Binding-site contacts:
Ligand atom O3 contacts residue GLN263 of chain 1.A at 4.0 Å.
Ligand atom C8 contacts residue ASN265 of chain 1.A at 4.2 Å.
Ligand atom O7 contacts residue ASN265 of chain 1.A at 3.5 Å (h-bond).
Ligand atom N2 contacts residue GLN263 of chain 1.A at 3.1 Å (h-bond).
Ligand atom C3 contacts residue ASN265 of chain 1.A at 3.8 Å.
Ligand atom C6 contacts residue ARG412 of chain 1.A at 3.9 Å.
Ligand atom C8 contacts residue ASN301 of chain 1.A at 3.6 Å.
Ligand atom O5 contacts residue ASN265 of chain 1.A at 2.3 Å (h-bond).
Ligand atom C8 contacts residue GLN263 of chain 1.A at 3.6 Å.
Ligand atom C1 contacts residue ARG412 of chain 1.A at 3.4 Å.
Ligand atom C5 contacts residue ASN265 of chain 1.A at 3.6 Å.
Ligand atom O5 contacts residue VAL414 of chain 1.A at 4.5 Å.
Ligand atom C2 contacts residue GLN263 of chain 1.A at 3.5 Å.
Ligand atom C2 contacts residue ASN265 of chain 1.A at 2.4 Å.
Ligand atom C1 contacts residue GLN263 of chain 1.A at 3.6 Å.
Ligand atom C1 contacts residue VAL414 of chain 1.A at 4.5 Å (hydrophobic).
Ligand atom N2 contacts residue ASN265 of chain 1.A at 2.9 Å (h-bond).
Ligand atom C8 contacts residue SER303 of chain 1.A at 3.7 Å.
Ligand atom C3 contacts residue GLN263 of chain 1.A at 3.3 Å.
Ligand atom C5 contacts residue GLN263 of chain 1.A at 4.5 Å.
Ligand atom C7 contacts residue GLN263 of chain 1.A at 4.3 Å.
Ligand atom C7 contacts residue ASN265 of chain 1.A at 3.4 Å.
Ligand atom C4 contacts residue ASN265 of chain 1.A at 4.2 Å.
Ligand atom O5 contacts residue ARG412 of chain 1.A at 2.7 Å (salt-bridge).
Ligand atom C1 contacts residue ASN265 of chain 1.A at 1.4 Å.
Ligand atom O7 contacts residue ASN301 of chain 1.A at 3.9 Å.
Ligand atom C8 contacts residue ILE302 of chain 1.A at 4.2 Å (hydrophobic).
Ligand atom C5 contacts residue ARG412 of chain 1.A at 3.9 Å.
Ligand atom C7 contacts residue ASN301 of chain 1.A at 4.3 Å.
Ligand atom C4 contacts residue GLN263 of chain 1.A at 4.4 Å.

Sequence of chain 1.A:
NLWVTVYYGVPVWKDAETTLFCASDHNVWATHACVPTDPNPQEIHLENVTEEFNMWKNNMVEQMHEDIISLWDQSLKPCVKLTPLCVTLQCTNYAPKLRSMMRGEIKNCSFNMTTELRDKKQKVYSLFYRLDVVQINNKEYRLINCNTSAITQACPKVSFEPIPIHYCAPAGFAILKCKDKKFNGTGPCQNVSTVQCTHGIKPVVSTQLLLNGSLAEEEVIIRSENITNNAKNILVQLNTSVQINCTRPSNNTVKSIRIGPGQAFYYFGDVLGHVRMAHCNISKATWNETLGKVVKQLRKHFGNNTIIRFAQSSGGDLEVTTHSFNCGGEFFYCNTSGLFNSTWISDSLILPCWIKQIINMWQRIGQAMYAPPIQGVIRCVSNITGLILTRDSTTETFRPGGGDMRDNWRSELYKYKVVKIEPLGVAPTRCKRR

This small molecule binds to this protein.
Small molecule (SMILES): CC(=O)N[C@@H]1[C@@H](O)[C@H](O)[C@@H](CO)O[C@H]1O